Sequence of chain 1.A:
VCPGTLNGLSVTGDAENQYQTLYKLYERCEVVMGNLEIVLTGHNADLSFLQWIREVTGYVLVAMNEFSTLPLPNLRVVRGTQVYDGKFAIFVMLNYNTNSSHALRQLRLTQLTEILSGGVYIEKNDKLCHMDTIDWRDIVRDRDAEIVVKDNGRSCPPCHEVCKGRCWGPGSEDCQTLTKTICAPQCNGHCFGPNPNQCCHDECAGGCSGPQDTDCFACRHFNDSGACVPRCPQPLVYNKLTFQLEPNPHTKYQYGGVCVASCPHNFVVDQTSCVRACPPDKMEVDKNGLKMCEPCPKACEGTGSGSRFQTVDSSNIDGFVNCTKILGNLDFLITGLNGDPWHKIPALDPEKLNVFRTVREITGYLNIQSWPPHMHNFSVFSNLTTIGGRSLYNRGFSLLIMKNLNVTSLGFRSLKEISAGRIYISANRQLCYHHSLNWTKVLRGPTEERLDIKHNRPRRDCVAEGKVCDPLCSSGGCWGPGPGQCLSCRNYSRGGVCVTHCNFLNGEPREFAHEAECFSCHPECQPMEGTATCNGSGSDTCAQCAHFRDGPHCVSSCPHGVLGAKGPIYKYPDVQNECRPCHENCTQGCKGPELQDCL

Binding-site contacts:
Ligand atom C8 contacts residue ALA245 of chain 1.A at 3.7 Å (hydrophobic).
Ligand atom O7 contacts residue ALA245 of chain 1.A at 3.9 Å.
Ligand atom C7 contacts residue ASN250 of chain 1.A at 3.5 Å.
Ligand atom C8 contacts residue CYS243 of chain 1.A at 3.3 Å (hydrophobic).
Ligand atom C7 contacts residue PHE244 of chain 1.A at 4.1 Å (hydrophobic).
Ligand atom C1 contacts residue ASN250 of chain 1.A at 1.4 Å.
Ligand atom C8 contacts residue CYS255 of chain 1.A at 3.6 Å (hydrophobic).
Ligand atom C1 contacts residue GLY253 of chain 1.A at 4.0 Å.
Ligand atom C7 contacts residue ALA245 of chain 1.A at 4.2 Å (hydrophobic).
Ligand atom C4 contacts residue ASN250 of chain 1.A at 4.2 Å.
Ligand atom N2 contacts residue ASN250 of chain 1.A at 3.1 Å (h-bond).
Ligand atom C7 contacts residue CYS246 of chain 1.A at 3.8 Å (hydrophobic).
Ligand atom O7 contacts residue ASN250 of chain 1.A at 3.4 Å (h-bond).
Ligand atom C5 contacts residue ASN250 of chain 1.A at 3.7 Å.
Ligand atom O5 contacts residue GLY253 of chain 1.A at 4.2 Å.
Ligand atom C8 contacts residue CYS246 of chain 1.A at 3.7 Å (hydrophobic).
Ligand atom C7 contacts residue CYS255 of chain 1.A at 4.5 Å (hydrophobic).
Ligand atom C3 contacts residue ASN250 of chain 1.A at 3.8 Å.
Ligand atom O7 contacts residue CYS246 of chain 1.A at 3.7 Å.
Ligand atom O5 contacts residue ASN250 of chain 1.A at 2.3 Å (h-bond).
Ligand atom O7 contacts residue PHE244 of chain 1.A at 4.3 Å.
Ligand atom C8 contacts residue PHE244 of chain 1.A at 3.6 Å (hydrophobic).
Ligand atom C2 contacts residue ASN250 of chain 1.A at 2.5 Å.

This small molecule binds to this protein.
Small molecule (SMILES): CC(=O)N[C@H]1[C@H](O[C@H]2[C@H](O)[C@@H](NC(C)=O)CO[C@@H]2CO)O[C@H](CO)[C@@H](O)[C@@H]1O